Sequence of chain 1.B:
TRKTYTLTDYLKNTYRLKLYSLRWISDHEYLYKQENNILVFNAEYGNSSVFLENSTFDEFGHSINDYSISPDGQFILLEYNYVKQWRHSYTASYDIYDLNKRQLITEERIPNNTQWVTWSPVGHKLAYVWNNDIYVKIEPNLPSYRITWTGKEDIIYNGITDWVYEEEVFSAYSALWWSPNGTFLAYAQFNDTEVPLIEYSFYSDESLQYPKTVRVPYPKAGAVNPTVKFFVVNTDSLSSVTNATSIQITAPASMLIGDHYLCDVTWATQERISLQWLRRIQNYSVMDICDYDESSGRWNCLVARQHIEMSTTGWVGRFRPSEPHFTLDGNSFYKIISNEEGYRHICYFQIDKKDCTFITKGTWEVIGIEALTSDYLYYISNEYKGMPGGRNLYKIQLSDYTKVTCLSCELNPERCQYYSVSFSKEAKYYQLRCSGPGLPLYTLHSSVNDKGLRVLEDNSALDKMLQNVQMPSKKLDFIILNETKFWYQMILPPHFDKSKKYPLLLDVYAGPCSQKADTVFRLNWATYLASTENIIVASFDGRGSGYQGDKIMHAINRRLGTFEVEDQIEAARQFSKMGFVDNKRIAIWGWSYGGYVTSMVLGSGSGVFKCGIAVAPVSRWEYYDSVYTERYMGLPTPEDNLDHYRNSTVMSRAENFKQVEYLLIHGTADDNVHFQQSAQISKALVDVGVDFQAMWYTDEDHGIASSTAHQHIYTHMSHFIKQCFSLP

This protein binds this small molecule.
Small molecule (SMILES): CC(=O)N[C@@H]1[C@@H](O)[C@H](O)[C@@H](CO)O[C@H]1O

Binding-site contacts:
Ligand atom C3 contacts residue ASN112 of chain 1.B at 4.0 Å.
Ligand atom C3 contacts residue ARG109 of chain 1.B at 4.3 Å.
Ligand atom C2 contacts residue ARG109 of chain 1.B at 4.3 Å.
Ligand atom C8 contacts residue ARG109 of chain 1.B at 3.5 Å.
Ligand atom C1 contacts residue ASN112 of chain 1.B at 1.5 Å.
Ligand atom C5 contacts residue ASN112 of chain 1.B at 3.7 Å.
Ligand atom C7 contacts residue ASN112 of chain 1.B at 3.6 Å.
Ligand atom N2 contacts residue ARG109 of chain 1.B at 3.5 Å (salt-bridge).
Ligand atom C7 contacts residue ARG109 of chain 1.B at 4.3 Å.
Ligand atom N2 contacts residue ASN112 of chain 1.B at 3.0 Å (h-bond).
Ligand atom C8 contacts residue PRO111 of chain 1.B at 4.2 Å (hydrophobic).
Ligand atom C8 contacts residue ILE110 of chain 1.B at 3.4 Å (hydrophobic).
Ligand atom C8 contacts residue ASN112 of chain 1.B at 4.3 Å.
Ligand atom O7 contacts residue ASN112 of chain 1.B at 3.7 Å.
Ligand atom C4 contacts residue ASN112 of chain 1.B at 4.3 Å.
Ligand atom O5 contacts residue ASN112 of chain 1.B at 2.3 Å (h-bond).
Ligand atom C2 contacts residue ASN112 of chain 1.B at 2.6 Å.